Sequence of chain 1.A:
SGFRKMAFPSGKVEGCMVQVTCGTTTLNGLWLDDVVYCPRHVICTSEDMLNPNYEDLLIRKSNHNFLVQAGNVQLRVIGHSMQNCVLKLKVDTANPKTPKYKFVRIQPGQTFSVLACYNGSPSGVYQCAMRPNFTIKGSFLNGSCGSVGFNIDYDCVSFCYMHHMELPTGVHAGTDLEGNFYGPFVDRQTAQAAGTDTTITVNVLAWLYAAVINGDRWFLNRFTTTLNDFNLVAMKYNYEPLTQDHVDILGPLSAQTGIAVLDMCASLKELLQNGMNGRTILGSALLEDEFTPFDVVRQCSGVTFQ

Binding-site contacts:
Ligand atom C14 contacts residue PHE140 of chain 1.B at 3.8 Å (hydrophobic).
Ligand atom C23 contacts residue ARG188 of chain 1.B at 3.8 Å.
Ligand atom C21 contacts residue MET165 of chain 1.B at 3.6 Å (hydrophobic).
Ligand atom N3 contacts residue PHE140 of chain 1.B at 3.9 Å.
Ligand atom C20 contacts residue HIS164 of chain 1.B at 3.3 Å.
Ligand atom C23 contacts residue DMS1 of chain 1.U at 3.6 Å.
Ligand atom C3 contacts residue GLN189 of chain 1.B at 3.6 Å.
Ligand atom O2 contacts residue GLN189 of chain 1.B at 3.7 Å.
Ligand atom C9 contacts residue MET165 of chain 1.B at 3.9 Å (hydrophobic).
Ligand atom N3 contacts residue GLU166 of chain 1.B at 3.8 Å.
Ligand atom C12 contacts residue PHE140 of chain 1.B at 3.5 Å (hydrophobic).
Ligand atom C22 contacts residue ARG188 of chain 1.B at 3.7 Å.
Ligand atom C8 contacts residue ASN142 of chain 1.B at 3.8 Å.
Ligand atom C14 contacts residue GLU166 of chain 1.B at 3.5 Å.
Ligand atom C24 contacts residue DMS1 of chain 1.U at 3.9 Å.
Ligand atom C20 contacts residue MET165 of chain 1.B at 3.6 Å (hydrophobic).
Ligand atom C11 contacts residue GLU166 of chain 1.B at 3.8 Å.
Ligand atom C21 contacts residue MET49 of chain 1.B at 3.6 Å (hydrophobic).
Ligand atom N3 contacts residue SER144 of chain 1.B at 3.7 Å.
Ligand atom C contacts residue GLU166 of chain 1.B at 3.6 Å.
Ligand atom C12 contacts residue GLU166 of chain 1.B at 3.5 Å.
Ligand atom C8 contacts residue CYS145 of chain 1.B at 3.6 Å (hydrophobic).
Ligand atom O1 contacts residue GLU166 of chain 1.B at 3.0 Å (salt-bridge).
Ligand atom C22 contacts residue MET49 of chain 1.B at 3.5 Å (hydrophobic).
Ligand atom C11 contacts residue HIS163 of chain 1.B at 3.4 Å.
Ligand atom C21 contacts residue HIS164 of chain 1.B at 3.9 Å.
Ligand atom C22 contacts residue MET165 of chain 1.B at 3.9 Å (hydrophobic).
Ligand atom O1 contacts residue MET165 of chain 1.B at 3.4 Å.
Ligand atom C14 contacts residue LEU141 of chain 1.B at 3.8 Å (hydrophobic).
Ligand atom O2 contacts residue DMS1 of chain 1.U at 3.6 Å.
Ligand atom CL contacts residue ASP187 of chain 1.B at 3.4 Å.
Ligand atom C13 contacts residue GLU166 of chain 1.B at 3.7 Å.
Ligand atom C13 contacts residue LEU141 of chain 1.B at 3.8 Å (hydrophobic).
Ligand atom C23 contacts residue MET49 of chain 1.B at 3.9 Å (hydrophobic).
Ligand atom N3 contacts residue HIS163 of chain 1.B at 2.9 Å (h-bond).
Ligand atom CL contacts residue HIS41 of chain 1.B at 3.4 Å.
Ligand atom C12 contacts residue LEU141 of chain 1.B at 3.7 Å (hydrophobic).
Ligand atom C13 contacts residue ASN142 of chain 1.B at 3.9 Å.
Ligand atom C14 contacts residue ASN142 of chain 1.B at 3.7 Å.
Ligand atom CL contacts residue HIS164 of chain 1.B at 3.8 Å.

Sequence of chain 1.B:
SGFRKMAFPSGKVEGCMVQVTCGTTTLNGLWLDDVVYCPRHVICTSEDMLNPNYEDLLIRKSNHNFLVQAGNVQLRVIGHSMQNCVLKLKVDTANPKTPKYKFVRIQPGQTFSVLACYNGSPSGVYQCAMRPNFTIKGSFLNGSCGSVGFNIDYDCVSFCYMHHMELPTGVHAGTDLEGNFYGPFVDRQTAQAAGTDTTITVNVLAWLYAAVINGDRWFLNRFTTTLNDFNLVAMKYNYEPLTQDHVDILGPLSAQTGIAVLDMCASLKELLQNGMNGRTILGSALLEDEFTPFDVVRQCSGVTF

This protein binds this small molecule.
Small molecule (SMILES): CNC(=O)C1(N2C[C@]3(CCN(c4cncc5ccccc45)C3=O)c3cc(Cl)ccc3C2=O)CC1